The small molecule below binds the protein below.
Small molecule (SMILES): CC(C)(Br)C(=O)Nc1ccc(C[C@H](N)C(=O)O)cc1

Sequence of chain 2.A:
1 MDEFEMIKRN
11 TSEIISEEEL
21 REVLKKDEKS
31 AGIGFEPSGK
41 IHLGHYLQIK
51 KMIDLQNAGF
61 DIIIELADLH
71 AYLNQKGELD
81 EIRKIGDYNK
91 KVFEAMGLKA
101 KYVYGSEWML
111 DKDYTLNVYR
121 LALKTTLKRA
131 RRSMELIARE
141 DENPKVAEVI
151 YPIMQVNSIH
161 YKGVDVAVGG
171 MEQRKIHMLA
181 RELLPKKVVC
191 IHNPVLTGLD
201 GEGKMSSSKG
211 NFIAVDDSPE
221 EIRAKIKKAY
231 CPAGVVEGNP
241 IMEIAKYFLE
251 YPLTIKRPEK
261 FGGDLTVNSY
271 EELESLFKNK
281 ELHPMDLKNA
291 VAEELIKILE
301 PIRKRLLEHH

Binding-site contacts:
Ligand atom C06 contacts residue HIS70 of chain 2.A at 3.6 Å.
Ligand atom C11 contacts residue ILE159 of chain 2.A at 3.8 Å (hydrophobic).
Ligand atom O19 contacts residue ILE137 of chain 2.A at 3.4 Å.
Ligand atom N08 contacts residue GLU65 of chain 2.A at 3.0 Å (salt-bridge).
Ligand atom O19 contacts residue GLN173 of chain 2.A at 3.0 Å (h-bond).
Ligand atom C17 contacts residue GLN173 of chain 2.A at 3.4 Å.
Ligand atom C06 contacts residue GLU65 of chain 2.A at 3.4 Å.
Ligand atom C17 contacts residue TYR151 of chain 2.A at 3.4 Å (hydrophobic).
Ligand atom C04 contacts residue GLY34 of chain 2.A at 3.5 Å.
Ligand atom C16 contacts residue GLN155 of chain 2.A at 3.6 Å.
Ligand atom N01 contacts residue GLN155 of chain 2.A at 2.8 Å (h-bond).
Ligand atom C07 contacts residue GLY34 of chain 2.A at 3.6 Å.
Ligand atom N01 contacts residue GLN173 of chain 2.A at 2.7 Å (h-bond).
Ligand atom BR1 contacts residue ILE33 of chain 2.A at 3.3 Å.
Ligand atom C05 contacts residue HIS70 of chain 2.A at 3.5 Å.
Ligand atom C02 contacts residue TYR151 of chain 2.A at 3.3 Å (hydrophobic).
Ligand atom C02 contacts residue GLN173 of chain 2.A at 3.2 Å.
Ligand atom C07 contacts residue GLU65 of chain 2.A at 3.6 Å.
Ligand atom C03 contacts residue TYR151 of chain 2.A at 3.3 Å (hydrophobic).
Ligand atom BR1 contacts residue GLY32 of chain 2.A at 3.8 Å.
Ligand atom C09 contacts residue GLU65 of chain 2.A at 4.0 Å.
Ligand atom C15 contacts residue GLN155 of chain 2.A at 3.8 Å.
Ligand atom C16 contacts residue GLY34 of chain 2.A at 3.1 Å.
Ligand atom C11 contacts residue VAL164 of chain 2.A at 3.8 Å (hydrophobic).
Ligand atom C03 contacts residue GLN155 of chain 2.A at 3.9 Å.
Ligand atom C03 contacts residue GLY34 of chain 2.A at 3.7 Å.
Ligand atom C13 contacts residue SER158 of chain 2.A at 3.5 Å.
Ligand atom C04 contacts residue GLN155 of chain 2.A at 3.5 Å.
Ligand atom O18 contacts residue GLU36 of chain 2.A at 3.8 Å.
Ligand atom C13 contacts residue GLU65 of chain 2.A at 3.2 Å.
Ligand atom C02 contacts residue GLN155 of chain 2.A at 3.8 Å.
Ligand atom BR1 contacts residue GLU65 of chain 2.A at 3.8 Å.
Ligand atom O19 contacts residue TYR151 of chain 2.A at 3.5 Å (h-bond).
Ligand atom C05 contacts residue GLN155 of chain 2.A at 3.9 Å.
Ligand atom N01 contacts residue TYR151 of chain 2.A at 2.9 Å (h-bond).
Ligand atom BR1 contacts residue ILE63 of chain 2.A at 3.9 Å.
Ligand atom C06 contacts residue ALA67 of chain 2.A at 4.0 Å (hydrophobic).
Ligand atom C10 contacts residue GLU65 of chain 2.A at 4.0 Å.
Ligand atom C05 contacts residue ALA67 of chain 2.A at 3.5 Å (hydrophobic).
Ligand atom C15 contacts residue GLY34 of chain 2.A at 3.1 Å.